Binding-site contacts:
Ligand atom O4 contacts residue ILE79 of chain 4.A at 3.7 Å.
Ligand atom O8 contacts residue ARG77 of chain 4.A at 3.3 Å (salt-bridge).
Ligand atom C3 contacts residue GLY78 of chain 4.A at 3.7 Å.
Ligand atom O4 contacts residue TYR72 of chain 4.A at 4.2 Å.
Ligand atom C4 contacts residue VAL296 of chain 4.A at 4.2 Å (hydrophobic).
Ligand atom O6 contacts residue ASN93 of chain 4.A at 2.9 Å (h-bond).
Ligand atom C1 contacts residue TYR72 of chain 4.A at 4.1 Å (hydrophobic).
Ligand atom C3 contacts residue GLY78 of chain 4.A at 4.2 Å.
Ligand atom C11 contacts residue TYR72 of chain 4.A at 3.9 Å (hydrophobic).
Ligand atom O3 contacts residue GLY78 of chain 4.A at 3.6 Å.
Ligand atom C5 contacts residue TYR72 of chain 4.A at 3.7 Å (hydrophobic).
Ligand atom C6 contacts residue THR94 of chain 4.A at 3.9 Å.
Ligand atom C11 contacts residue ASP85 of chain 4.B at 3.5 Å.
Ligand atom C6 contacts residue ASN93 of chain 4.A at 3.1 Å.
Ligand atom C1 contacts residue ARG77 of chain 4.A at 3.5 Å.
Ligand atom C4 contacts residue TYR72 of chain 4.A at 3.7 Å (hydrophobic).
Ligand atom C4 contacts residue HIS298 of chain 4.A at 3.6 Å.
Ligand atom C4 contacts residue GLY78 of chain 4.A at 3.6 Å.
Ligand atom N5 contacts residue TYR72 of chain 4.A at 2.9 Å (h-bond).
Ligand atom O1B contacts residue ARG77 of chain 4.A at 3.0 Å (salt-bridge).
Ligand atom O8 contacts residue TYR72 of chain 4.A at 3.9 Å.
Ligand atom C5 contacts residue ASN93 of chain 4.A at 3.6 Å.
Ligand atom O10 contacts residue ASN293 of chain 4.A at 4.3 Å.
Ligand atom O4 contacts residue HIS298 of chain 4.A at 2.7 Å (h-bond).
Ligand atom C3 contacts residue HIS298 of chain 4.A at 4.1 Å.
Ligand atom C4 contacts residue ARG77 of chain 4.A at 4.3 Å.
Ligand atom O4 contacts residue THR291 of chain 4.A at 3.5 Å.
Ligand atom C2 contacts residue GLY78 of chain 4.A at 4.1 Å.
Ligand atom O4 contacts residue ASN80 of chain 4.A at 4.1 Å.
Ligand atom C3 contacts residue ARG77 of chain 4.A at 3.8 Å.
Ligand atom O1A contacts residue GLY78 of chain 4.A at 3.4 Å (h-bond).
Ligand atom C3 contacts residue VAL296 of chain 4.A at 3.4 Å (hydrophobic).
Ligand atom O4 contacts residue VAL296 of chain 4.A at 3.7 Å.
Ligand atom O4 contacts residue GLY78 of chain 4.A at 3.3 Å.
Ligand atom O1A contacts residue ARG77 of chain 4.A at 3.1 Å.
Ligand atom C6 contacts residue TYR72 of chain 4.A at 3.9 Å (hydrophobic).
Ligand atom O1A contacts residue TYR72 of chain 4.A at 3.7 Å.
Ligand atom C10 contacts residue TYR72 of chain 4.A at 3.8 Å (hydrophobic).
Ligand atom C1 contacts residue GLY78 of chain 4.A at 4.2 Å.
Ligand atom O1B contacts residue TYR72 of chain 4.A at 4.1 Å.

The small molecule below binds the protein below.
Small molecule (SMILES): CC(=O)N[C@H]1[C@H]([C@H](O)[C@H](O)CO)O[C@@](O[C@H]2[C@@H](O)[C@@H](CO)O[C@@H](O[C@H]3[C@H](O)[C@@H](O)[C@H](O)O[C@@H]3CO)[C@@H]2O)(C(=O)O)C[C@@H]1O

Sequence of chain 4.A:
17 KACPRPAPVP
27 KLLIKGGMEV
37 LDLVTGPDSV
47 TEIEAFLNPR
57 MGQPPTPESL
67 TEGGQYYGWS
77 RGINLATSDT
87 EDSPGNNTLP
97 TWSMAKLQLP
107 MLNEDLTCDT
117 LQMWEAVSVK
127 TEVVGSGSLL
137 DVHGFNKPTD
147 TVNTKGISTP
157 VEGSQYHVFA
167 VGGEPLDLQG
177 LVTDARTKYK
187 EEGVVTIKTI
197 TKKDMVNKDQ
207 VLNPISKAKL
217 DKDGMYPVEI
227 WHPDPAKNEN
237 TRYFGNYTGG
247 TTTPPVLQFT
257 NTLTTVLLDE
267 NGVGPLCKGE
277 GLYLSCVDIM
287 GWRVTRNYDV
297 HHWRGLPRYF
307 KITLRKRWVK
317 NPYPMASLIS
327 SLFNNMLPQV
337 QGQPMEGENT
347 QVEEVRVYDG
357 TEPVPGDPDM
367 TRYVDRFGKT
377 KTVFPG

Sequence of chain 4.B:
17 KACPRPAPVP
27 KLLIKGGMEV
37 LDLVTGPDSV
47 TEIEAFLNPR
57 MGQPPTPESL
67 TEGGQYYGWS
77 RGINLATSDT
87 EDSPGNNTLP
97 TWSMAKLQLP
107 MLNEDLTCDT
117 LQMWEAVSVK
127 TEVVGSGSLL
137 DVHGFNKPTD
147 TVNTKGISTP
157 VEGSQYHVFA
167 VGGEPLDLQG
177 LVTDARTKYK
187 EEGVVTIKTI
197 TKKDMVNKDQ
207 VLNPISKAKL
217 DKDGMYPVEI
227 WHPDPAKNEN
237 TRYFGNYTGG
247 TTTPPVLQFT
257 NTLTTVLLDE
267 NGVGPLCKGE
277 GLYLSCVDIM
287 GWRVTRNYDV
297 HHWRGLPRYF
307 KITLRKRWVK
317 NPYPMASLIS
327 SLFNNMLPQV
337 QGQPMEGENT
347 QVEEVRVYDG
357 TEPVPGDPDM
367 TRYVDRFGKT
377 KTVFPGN